Binding-site contacts:
Ligand atom O contacts residue VAL1202 of chain 2.MA at 3.2 Å.
Ligand atom CG2 contacts residue GLN1063 of chain 2.MA at 3.3 Å.
Ligand atom CD2 contacts residue ALA1120 of chain 2.MA at 3.5 Å (hydrophobic).
Ligand atom CD2 contacts residue GLN1063 of chain 2.MA at 3.6 Å.
Ligand atom CZ contacts residue ASN1072 of chain 2.MA at 3.5 Å.
Ligand atom OH contacts residue HIS1068 of chain 2.MA at 3.8 Å.
Ligand atom CD1 contacts residue THR1121 of chain 2.MA at 3.0 Å.
Ligand atom CB contacts residue THR1121 of chain 2.MA at 3.3 Å.
Ligand atom CD1 contacts residue ASN1072 of chain 2.MA at 4.0 Å.
Ligand atom O contacts residue HIS1126 of chain 2.MA at 3.3 Å (h-bond).
Ligand atom CZ contacts residue GLN1063 of chain 2.MA at 4.1 Å.
Ligand atom C contacts residue VAL1202 of chain 2.MA at 4.2 Å (hydrophobic).
Ligand atom OH contacts residue GLN1063 of chain 2.MA at 3.7 Å.
Ligand atom CD1 contacts residue GLN1063 of chain 2.MA at 3.8 Å.
Ligand atom CD1 contacts residue TYR141 of chain 2.PB at 3.5 Å (hydrophobic).
Ligand atom SD contacts residue ASN1072 of chain 2.MA at 3.7 Å.
Ligand atom CD2 contacts residue PHE1125 of chain 2.MA at 4.2 Å (hydrophobic).
Ligand atom CD1 contacts residue PHE1125 of chain 2.MA at 3.6 Å (hydrophobic).
Ligand atom CZ contacts residue ASP182 of chain 2.KB at 4.1 Å.
Ligand atom CG contacts residue ASN1072 of chain 2.MA at 4.2 Å.
Ligand atom OH contacts residue ASN1072 of chain 2.MA at 3.1 Å (h-bond).
Ligand atom O contacts residue THR1121 of chain 2.MA at 4.0 Å.
Ligand atom C contacts residue HIS1126 of chain 2.MA at 4.0 Å.
Ligand atom CE1 contacts residue ASN1072 of chain 2.MA at 3.3 Å.
Ligand atom CD1 contacts residue ASN1122 of chain 2.MA at 4.3 Å.
Ligand atom CE2 contacts residue ASP182 of chain 2.KB at 4.3 Å.
Ligand atom O contacts residue GLN1063 of chain 2.MA at 2.9 Å (h-bond).
Ligand atom CD2 contacts residue LEU1129 of chain 2.MA at 4.2 Å (hydrophobic).
Ligand atom CG contacts residue THR1121 of chain 2.MA at 3.3 Å.
Ligand atom CE1 contacts residue THR1121 of chain 2.MA at 3.9 Å.
Ligand atom CE2 contacts residue GLN1063 of chain 2.MA at 3.3 Å.
Ligand atom CD2 contacts residue THR1121 of chain 2.MA at 4.3 Å.
Ligand atom CD2 contacts residue HIS1126 of chain 2.MA at 3.4 Å.
Ligand atom CD2 contacts residue THR1121 of chain 2.MA at 4.0 Å.
Ligand atom CG contacts residue HIS1126 of chain 2.MA at 4.3 Å.
Ligand atom C contacts residue GLN1063 of chain 2.MA at 3.9 Å.
Ligand atom CA contacts residue GLN1063 of chain 2.MA at 4.3 Å.
Ligand atom OH contacts residue ASP182 of chain 2.KB at 3.4 Å (salt-bridge).
Ligand atom CG1 contacts residue TYR141 of chain 2.PB at 3.9 Å (hydrophobic).
Ligand atom OH contacts residue GLU183 of chain 2.KB at 3.9 Å.

Sequence of chain 2.PB:
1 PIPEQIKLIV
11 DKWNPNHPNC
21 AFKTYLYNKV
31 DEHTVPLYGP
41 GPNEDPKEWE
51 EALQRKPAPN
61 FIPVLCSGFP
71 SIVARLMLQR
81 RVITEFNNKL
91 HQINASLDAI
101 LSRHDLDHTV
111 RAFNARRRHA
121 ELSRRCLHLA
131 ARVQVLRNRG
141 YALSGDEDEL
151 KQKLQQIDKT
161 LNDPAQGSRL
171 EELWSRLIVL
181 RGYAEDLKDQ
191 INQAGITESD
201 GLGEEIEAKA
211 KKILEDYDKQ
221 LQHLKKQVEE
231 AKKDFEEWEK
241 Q

Sequence of chain 2.MA:
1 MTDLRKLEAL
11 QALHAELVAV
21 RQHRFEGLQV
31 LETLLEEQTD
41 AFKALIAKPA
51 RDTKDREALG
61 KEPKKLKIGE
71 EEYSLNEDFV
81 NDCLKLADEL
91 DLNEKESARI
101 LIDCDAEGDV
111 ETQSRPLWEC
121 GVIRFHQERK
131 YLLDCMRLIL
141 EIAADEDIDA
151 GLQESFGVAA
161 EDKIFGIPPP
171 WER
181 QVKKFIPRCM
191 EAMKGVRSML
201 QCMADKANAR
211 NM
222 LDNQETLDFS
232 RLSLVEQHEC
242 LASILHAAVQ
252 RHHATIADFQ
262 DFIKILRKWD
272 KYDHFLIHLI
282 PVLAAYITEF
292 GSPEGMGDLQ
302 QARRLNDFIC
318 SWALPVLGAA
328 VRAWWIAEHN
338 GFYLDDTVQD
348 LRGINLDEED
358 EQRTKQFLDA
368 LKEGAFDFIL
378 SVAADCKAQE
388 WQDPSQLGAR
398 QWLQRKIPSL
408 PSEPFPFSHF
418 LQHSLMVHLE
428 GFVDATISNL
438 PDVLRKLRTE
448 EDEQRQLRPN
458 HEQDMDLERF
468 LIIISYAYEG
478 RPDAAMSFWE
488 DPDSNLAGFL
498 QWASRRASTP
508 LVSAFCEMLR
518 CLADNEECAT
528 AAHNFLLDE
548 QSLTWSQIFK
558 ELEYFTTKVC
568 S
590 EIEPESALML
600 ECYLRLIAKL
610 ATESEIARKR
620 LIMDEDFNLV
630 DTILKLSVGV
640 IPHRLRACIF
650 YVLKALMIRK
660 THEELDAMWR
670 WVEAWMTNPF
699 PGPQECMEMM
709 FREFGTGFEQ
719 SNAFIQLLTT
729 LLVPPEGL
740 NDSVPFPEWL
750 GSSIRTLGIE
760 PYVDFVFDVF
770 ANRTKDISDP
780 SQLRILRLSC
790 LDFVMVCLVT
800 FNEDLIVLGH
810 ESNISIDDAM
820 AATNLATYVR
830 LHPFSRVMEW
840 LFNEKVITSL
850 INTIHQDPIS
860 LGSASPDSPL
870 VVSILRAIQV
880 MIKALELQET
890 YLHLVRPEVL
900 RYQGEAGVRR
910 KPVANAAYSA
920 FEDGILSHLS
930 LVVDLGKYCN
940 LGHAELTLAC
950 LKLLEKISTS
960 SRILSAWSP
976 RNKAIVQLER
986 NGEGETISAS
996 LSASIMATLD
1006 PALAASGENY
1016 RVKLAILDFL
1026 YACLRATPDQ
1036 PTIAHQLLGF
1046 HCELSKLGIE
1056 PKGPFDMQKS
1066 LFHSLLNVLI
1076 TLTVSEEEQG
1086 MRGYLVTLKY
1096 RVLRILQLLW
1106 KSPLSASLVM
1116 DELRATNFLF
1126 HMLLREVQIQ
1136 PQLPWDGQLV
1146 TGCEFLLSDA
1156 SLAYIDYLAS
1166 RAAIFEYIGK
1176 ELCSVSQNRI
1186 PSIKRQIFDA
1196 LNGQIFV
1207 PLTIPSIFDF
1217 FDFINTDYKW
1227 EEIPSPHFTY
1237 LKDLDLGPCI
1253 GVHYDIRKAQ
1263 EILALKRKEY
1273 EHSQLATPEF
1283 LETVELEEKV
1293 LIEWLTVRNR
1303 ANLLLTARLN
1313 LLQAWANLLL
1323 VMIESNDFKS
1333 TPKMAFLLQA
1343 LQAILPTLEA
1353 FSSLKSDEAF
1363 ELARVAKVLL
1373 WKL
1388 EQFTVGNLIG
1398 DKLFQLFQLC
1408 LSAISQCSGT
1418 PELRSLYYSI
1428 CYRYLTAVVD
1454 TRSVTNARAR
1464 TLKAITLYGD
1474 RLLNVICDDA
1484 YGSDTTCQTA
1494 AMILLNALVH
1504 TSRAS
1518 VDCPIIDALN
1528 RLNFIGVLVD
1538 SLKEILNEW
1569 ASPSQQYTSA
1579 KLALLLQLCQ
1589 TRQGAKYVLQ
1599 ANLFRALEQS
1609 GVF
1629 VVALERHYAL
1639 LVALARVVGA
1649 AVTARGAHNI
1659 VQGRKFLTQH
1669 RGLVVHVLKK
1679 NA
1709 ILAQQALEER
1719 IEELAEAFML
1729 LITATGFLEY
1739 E

Sequence of chain 2.KB:
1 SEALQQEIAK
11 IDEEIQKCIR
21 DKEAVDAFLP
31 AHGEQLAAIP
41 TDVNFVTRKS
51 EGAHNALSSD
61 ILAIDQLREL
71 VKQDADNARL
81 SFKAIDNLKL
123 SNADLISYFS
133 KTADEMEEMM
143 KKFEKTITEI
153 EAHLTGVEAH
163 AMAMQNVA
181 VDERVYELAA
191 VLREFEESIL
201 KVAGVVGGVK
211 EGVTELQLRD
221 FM

The protein below binds the small molecule below.
Small molecule (SMILES): CC[C@H](C)[C@H](N)C(=O)N[C@@H](CC(C)C)C(=O)N1CCC[C@H]1C(=O)N[C@@H](CCSC)C(=O)N[C@@H](Cc1ccc(O)cc1)C(=O)N[C@@H](CCCCN)C(=O)N[C@@H](CC(C)C)C(=O)N[C@@H](CO)C(=O)N1CCC[C@H]1C=O